This protein binds this small molecule.
Small molecule (SMILES): Cc1cc(=O)c2ccccc2[nH]1

Binding-site contacts:
Ligand atom C contacts residue HIS50 of chain 1.B at 3.9 Å.
Ligand atom C1 contacts residue TRP172 of chain 1.B at 3.5 Å (hydrophobic).
Ligand atom C7 contacts residue ILE204 of chain 1.B at 3.6 Å (hydrophobic).
Ligand atom O contacts residue HIS263 of chain 1.B at 2.7 Å (h-bond).
Ligand atom O contacts residue TRP172 of chain 1.B at 3.2 Å.
Ligand atom C1 contacts residue TRP48 of chain 1.B at 3.5 Å (hydrophobic).
Ligand atom C8 contacts residue LEU155 of chain 1.B at 4.1 Å (hydrophobic).
Ligand atom C contacts residue MET189 of chain 1.B at 4.0 Å (hydrophobic).
Ligand atom C4 contacts residue HIS114 of chain 1.B at 3.9 Å.
Ligand atom C3 contacts residue TRP172 of chain 1.B at 3.0 Å (hydrophobic).
Ligand atom C5 contacts residue TRP172 of chain 1.B at 3.9 Å (hydrophobic).
Ligand atom C7 contacts residue TRP197 of chain 1.B at 4.0 Å (hydrophobic).
Ligand atom C9 contacts residue TRP172 of chain 1.B at 3.7 Å (hydrophobic).
Ligand atom N contacts residue TRP172 of chain 1.B at 3.9 Å.
Ligand atom C9 contacts residue ILE204 of chain 1.B at 4.2 Å (hydrophobic).
Ligand atom C4 contacts residue TRP172 of chain 1.B at 3.4 Å (hydrophobic).
Ligand atom C7 contacts residue LEU155 of chain 1.B at 3.6 Å (hydrophobic).
Ligand atom C2 contacts residue ALA113 of chain 1.B at 4.2 Å (hydrophobic).
Ligand atom C6 contacts residue SER200 of chain 1.B at 3.7 Å.
Ligand atom C2 contacts residue HIS263 of chain 1.B at 3.8 Å.
Ligand atom C contacts residue TRP48 of chain 1.B at 3.3 Å (hydrophobic).
Ligand atom N contacts residue TRP197 of chain 1.B at 4.1 Å.
Ligand atom C6 contacts residue ILE204 of chain 1.B at 4.1 Å (hydrophobic).
Ligand atom C3 contacts residue HIS114 of chain 1.B at 4.2 Å.
Ligand atom C3 contacts residue ALA113 of chain 1.B at 4.0 Å (hydrophobic).
Ligand atom C5 contacts residue TRP197 of chain 1.B at 4.1 Å (hydrophobic).
Ligand atom C2 contacts residue TRP172 of chain 1.B at 3.3 Å (hydrophobic).
Ligand atom C6 contacts residue TRP48 of chain 1.B at 3.9 Å (hydrophobic).
Ligand atom C6 contacts residue TRP197 of chain 1.B at 3.5 Å (hydrophobic).
Ligand atom O contacts residue HIS114 of chain 1.B at 3.8 Å.
Ligand atom C7 contacts residue SER200 of chain 1.B at 3.5 Å.
Ligand atom C9 contacts residue PHE148 of chain 1.B at 4.2 Å (hydrophobic).
Ligand atom C3 contacts residue HIS263 of chain 1.B at 3.6 Å.
Ligand atom N contacts residue TRP48 of chain 1.B at 2.8 Å (h-bond).
Ligand atom C contacts residue TRP172 of chain 1.B at 4.2 Å (hydrophobic).
Ligand atom C9 contacts residue HIS114 of chain 1.B at 3.6 Å.
Ligand atom C8 contacts residue ILE204 of chain 1.B at 3.6 Å (hydrophobic).
Ligand atom C5 contacts residue TRP48 of chain 1.B at 3.8 Å (hydrophobic).
Ligand atom C8 contacts residue LEU168 of chain 1.B at 4.1 Å (hydrophobic).
Ligand atom O contacts residue ALA113 of chain 1.B at 3.5 Å.

Sequence of chain 1.B:
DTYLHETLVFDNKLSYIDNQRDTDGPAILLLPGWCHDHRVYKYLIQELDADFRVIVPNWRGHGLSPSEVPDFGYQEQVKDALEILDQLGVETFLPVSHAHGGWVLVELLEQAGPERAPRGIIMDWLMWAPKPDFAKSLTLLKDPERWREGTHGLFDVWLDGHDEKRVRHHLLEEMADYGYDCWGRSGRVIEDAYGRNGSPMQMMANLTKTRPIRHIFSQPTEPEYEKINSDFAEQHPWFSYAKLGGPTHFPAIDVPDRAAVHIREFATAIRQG